Binding-site contacts:
Ligand atom N2 contacts residue ASN717 of chain 1.A at 3.6 Å (h-bond).
Ligand atom C6 contacts residue LEU922 of chain 1.A at 4.3 Å (hydrophobic).
Ligand atom O7 contacts residue GLN1071 of chain 1.A at 4.3 Å.
Ligand atom C3 contacts residue ASN717 of chain 1.A at 4.2 Å.
Ligand atom O6 contacts residue GLN926 of chain 1.A at 3.5 Å (h-bond).
Ligand atom C8 contacts residue LEU922 of chain 1.A at 4.1 Å (hydrophobic).
Ligand atom C1 contacts residue LEU922 of chain 1.A at 4.0 Å (hydrophobic).
Ligand atom C7 contacts residue ASN717 of chain 1.A at 4.1 Å.
Ligand atom C5 contacts residue LEU922 of chain 1.A at 3.8 Å (hydrophobic).
Ligand atom O5 contacts residue ASN717 of chain 1.A at 2.2 Å (h-bond).
Ligand atom C6 contacts residue ASN717 of chain 1.A at 4.5 Å.
Ligand atom C3 contacts residue LEU922 of chain 1.A at 4.1 Å (hydrophobic).
Ligand atom C4 contacts residue LEU922 of chain 1.A at 4.4 Å (hydrophobic).
Ligand atom O7 contacts residue ASN717 of chain 1.A at 4.2 Å.
Ligand atom C2 contacts residue LEU922 of chain 1.A at 4.4 Å (hydrophobic).
Ligand atom O5 contacts residue LEU922 of chain 1.A at 4.4 Å.
Ligand atom C2 contacts residue ASN717 of chain 1.A at 3.0 Å.
Ligand atom C1 contacts residue GLN1071 of chain 1.A at 3.7 Å.
Ligand atom C4 contacts residue ASN717 of chain 1.A at 4.4 Å.
Ligand atom C7 contacts residue LEU922 of chain 1.A at 4.0 Å (hydrophobic).
Ligand atom C5 contacts residue ASN717 of chain 1.A at 3.6 Å.
Ligand atom O5 contacts residue GLN1071 of chain 1.A at 3.7 Å.
Ligand atom O7 contacts residue LEU922 of chain 1.A at 3.5 Å.
Ligand atom O4 contacts residue LEU922 of chain 1.A at 4.0 Å.
Ligand atom O6 contacts residue ASN717 of chain 1.A at 4.3 Å.
Ligand atom C1 contacts residue ASN717 of chain 1.A at 1.8 Å.
Ligand atom C2 contacts residue GLN1071 of chain 1.A at 4.3 Å.

The protein below binds the small molecule below.
Small molecule (SMILES): CC(=O)N[C@H]1[C@H](O[C@H]2[C@H](O)[C@@H](NC(C)=O)CO[C@@H]2CO)O[C@H](CO)[C@@H](O[C@H]2O[C@H](CO)[C@@H](O)[C@H](O)[C@@H]2O)[C@@H]1O

Sequence of chain 1.A:
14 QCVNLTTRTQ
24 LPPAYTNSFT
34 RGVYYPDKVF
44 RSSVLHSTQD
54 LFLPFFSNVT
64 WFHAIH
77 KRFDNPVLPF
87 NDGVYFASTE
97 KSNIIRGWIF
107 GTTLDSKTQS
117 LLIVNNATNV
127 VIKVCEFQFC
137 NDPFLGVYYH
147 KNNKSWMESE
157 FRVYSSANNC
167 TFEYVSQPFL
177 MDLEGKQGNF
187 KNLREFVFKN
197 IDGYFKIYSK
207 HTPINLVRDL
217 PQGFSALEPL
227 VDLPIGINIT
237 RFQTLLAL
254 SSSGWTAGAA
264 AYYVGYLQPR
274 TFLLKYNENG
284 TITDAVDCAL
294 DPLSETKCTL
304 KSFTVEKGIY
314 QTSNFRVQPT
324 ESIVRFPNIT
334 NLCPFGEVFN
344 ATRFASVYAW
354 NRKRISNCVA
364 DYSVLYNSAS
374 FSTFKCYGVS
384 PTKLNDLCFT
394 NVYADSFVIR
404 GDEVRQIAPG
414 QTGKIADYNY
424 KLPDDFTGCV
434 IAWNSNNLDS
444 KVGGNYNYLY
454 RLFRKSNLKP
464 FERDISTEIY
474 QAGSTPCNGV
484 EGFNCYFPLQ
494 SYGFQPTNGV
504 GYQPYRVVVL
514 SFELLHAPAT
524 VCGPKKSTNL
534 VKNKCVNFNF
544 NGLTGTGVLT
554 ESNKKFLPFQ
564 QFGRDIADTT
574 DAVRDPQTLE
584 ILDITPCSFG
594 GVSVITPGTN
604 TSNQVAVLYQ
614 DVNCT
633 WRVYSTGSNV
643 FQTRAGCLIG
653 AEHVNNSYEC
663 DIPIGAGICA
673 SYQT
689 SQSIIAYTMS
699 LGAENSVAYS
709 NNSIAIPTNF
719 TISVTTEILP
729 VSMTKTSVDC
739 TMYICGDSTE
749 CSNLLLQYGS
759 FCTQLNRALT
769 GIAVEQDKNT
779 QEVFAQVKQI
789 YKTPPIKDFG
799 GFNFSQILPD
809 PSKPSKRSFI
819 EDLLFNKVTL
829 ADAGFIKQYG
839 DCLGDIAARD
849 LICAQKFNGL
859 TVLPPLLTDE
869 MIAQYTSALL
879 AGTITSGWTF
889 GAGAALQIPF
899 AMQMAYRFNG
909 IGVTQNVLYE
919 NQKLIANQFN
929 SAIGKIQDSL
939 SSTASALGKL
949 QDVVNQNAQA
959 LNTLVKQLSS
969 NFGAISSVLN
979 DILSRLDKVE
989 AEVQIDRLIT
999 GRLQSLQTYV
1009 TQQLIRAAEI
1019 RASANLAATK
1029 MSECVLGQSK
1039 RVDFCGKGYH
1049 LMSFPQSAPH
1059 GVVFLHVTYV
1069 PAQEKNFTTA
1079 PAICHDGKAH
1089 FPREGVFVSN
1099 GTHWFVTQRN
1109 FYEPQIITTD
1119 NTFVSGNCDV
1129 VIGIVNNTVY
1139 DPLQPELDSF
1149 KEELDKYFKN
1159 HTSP